This small molecule binds to this protein.
Small molecule (SMILES): CC(=O)N[C@@H]1[C@@H](O)[C@H](O)[C@@H](CO)O[C@H]1O

Binding-site contacts:
Ligand atom N2 contacts residue TYR694 of chain 1.A at 4.5 Å.
Ligand atom C5 contacts residue ASN666 of chain 1.A at 3.6 Å.
Ligand atom C4 contacts residue ASN666 of chain 1.A at 4.2 Å.
Ligand atom C6 contacts residue THR663 of chain 1.A at 3.7 Å.
Ligand atom C1 contacts residue ASN666 of chain 1.A at 1.4 Å.
Ligand atom O7 contacts residue ASN666 of chain 1.A at 4.0 Å.
Ligand atom C7 contacts residue ASN666 of chain 1.A at 3.7 Å.
Ligand atom C5 contacts residue THR663 of chain 1.A at 4.3 Å.
Ligand atom C2 contacts residue ASN666 of chain 1.A at 2.5 Å.
Ligand atom C8 contacts residue LEU693 of chain 1.A at 4.2 Å (hydrophobic).
Ligand atom N2 contacts residue ASN666 of chain 1.A at 3.0 Å (h-bond).
Ligand atom O5 contacts residue ASN666 of chain 1.A at 2.3 Å (h-bond).
Ligand atom C3 contacts residue ASN666 of chain 1.A at 3.8 Å.
Ligand atom C7 contacts residue TYR694 of chain 1.A at 4.5 Å (hydrophobic).
Ligand atom C8 contacts residue TYR694 of chain 1.A at 3.4 Å (hydrophobic).

Sequence of chain 1.A:
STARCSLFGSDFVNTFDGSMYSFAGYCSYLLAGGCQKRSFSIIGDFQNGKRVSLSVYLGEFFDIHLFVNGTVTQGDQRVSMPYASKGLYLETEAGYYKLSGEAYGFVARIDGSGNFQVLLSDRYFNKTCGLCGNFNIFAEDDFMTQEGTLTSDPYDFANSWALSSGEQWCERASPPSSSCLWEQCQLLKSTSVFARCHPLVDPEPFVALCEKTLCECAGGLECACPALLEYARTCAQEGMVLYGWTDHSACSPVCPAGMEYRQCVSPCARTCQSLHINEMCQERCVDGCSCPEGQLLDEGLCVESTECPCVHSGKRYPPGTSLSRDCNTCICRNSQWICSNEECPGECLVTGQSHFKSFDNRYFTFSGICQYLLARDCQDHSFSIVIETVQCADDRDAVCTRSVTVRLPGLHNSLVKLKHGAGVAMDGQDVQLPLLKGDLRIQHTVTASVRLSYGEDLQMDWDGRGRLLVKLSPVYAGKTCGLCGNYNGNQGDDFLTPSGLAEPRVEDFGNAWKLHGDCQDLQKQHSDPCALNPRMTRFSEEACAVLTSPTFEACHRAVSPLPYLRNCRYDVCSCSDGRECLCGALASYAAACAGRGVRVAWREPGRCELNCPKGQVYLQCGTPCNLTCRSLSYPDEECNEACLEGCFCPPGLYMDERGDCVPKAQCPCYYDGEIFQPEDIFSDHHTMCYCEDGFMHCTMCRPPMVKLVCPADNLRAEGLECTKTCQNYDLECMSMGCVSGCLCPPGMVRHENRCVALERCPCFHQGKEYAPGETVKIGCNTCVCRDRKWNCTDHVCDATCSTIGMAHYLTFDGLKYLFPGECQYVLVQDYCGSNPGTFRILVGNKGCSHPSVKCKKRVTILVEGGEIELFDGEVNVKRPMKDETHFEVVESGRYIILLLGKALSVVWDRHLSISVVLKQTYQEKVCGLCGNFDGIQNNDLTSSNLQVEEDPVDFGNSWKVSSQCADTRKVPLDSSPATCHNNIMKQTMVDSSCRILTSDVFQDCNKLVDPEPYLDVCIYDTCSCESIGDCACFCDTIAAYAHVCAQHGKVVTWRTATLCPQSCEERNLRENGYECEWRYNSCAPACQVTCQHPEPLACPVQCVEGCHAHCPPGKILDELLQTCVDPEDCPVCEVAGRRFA